Sequence of chain 1.I:
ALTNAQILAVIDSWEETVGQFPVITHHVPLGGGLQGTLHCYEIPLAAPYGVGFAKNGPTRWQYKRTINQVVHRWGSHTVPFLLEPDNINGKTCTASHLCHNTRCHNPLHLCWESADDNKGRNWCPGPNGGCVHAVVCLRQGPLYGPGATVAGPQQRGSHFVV

Binding-site contacts:
Ligand atom OP1 contacts residue THR95 of chain 1.I at 3.7 Å.
Ligand atom OP2 contacts residue ARG61 of chain 1.I at 2.8 Å (salt-bridge).
Ligand atom P contacts residue ASN119 of chain 1.I at 3.8 Å.
Ligand atom N7 contacts residue ARG61 of chain 1.I at 3.0 Å (salt-bridge).
Ligand atom C4' contacts residue THR95 of chain 1.I at 3.7 Å.
Ligand atom O5' contacts residue ARG61 of chain 1.I at 3.1 Å (salt-bridge).
Ligand atom O3' contacts residue THR95 of chain 1.I at 3.1 Å.
Ligand atom N7 contacts residue GLN63 of chain 1.I at 3.1 Å (h-bond).
Ligand atom C5 contacts residue ARG74 of chain 1.I at 3.7 Å.
Ligand atom O3' contacts residue ALA96 of chain 1.I at 3.3 Å (h-bond).
Ligand atom C4' contacts residue ALA96 of chain 1.I at 3.5 Å (hydrophobic).
Ligand atom N7 contacts residue ARG74 of chain 1.I at 2.7 Å (salt-bridge).
Ligand atom C3' contacts residue ARG61 of chain 1.I at 3.6 Å.
Ligand atom P contacts residue ARG61 of chain 1.I at 3.5 Å.
Ligand atom C8 contacts residue ARG74 of chain 1.I at 3.6 Å.
Ligand atom OP2 contacts residue GLY76 of chain 1.I at 3.7 Å.
Ligand atom OP1 contacts residue THR79 of chain 1.I at 3.1 Å.
Ligand atom O5' contacts residue ALA96 of chain 1.I at 3.8 Å.
Ligand atom C2' contacts residue ARG61 of chain 1.I at 3.5 Å.
Ligand atom N7 contacts residue ARG74 of chain 1.I at 3.7 Å.
Ligand atom OP2 contacts residue HIS98 of chain 1.I at 3.2 Å (h-bond).
Ligand atom O6 contacts residue ARG74 of chain 1.I at 2.8 Å (salt-bridge).
Ligand atom OP1 contacts residue HIS98 of chain 1.I at 3.3 Å (h-bond).
Ligand atom C5' contacts residue ALA96 of chain 1.I at 2.6 Å (hydrophobic).
Ligand atom OP1 contacts residue MG1 of chain 1.Q at 2.8 Å.
Ligand atom OP1 contacts residue SER97 of chain 1.I at 3.6 Å.
Ligand atom O5' contacts residue ASN119 of chain 1.I at 3.5 Å (h-bond).
Ligand atom P contacts residue MG1 of chain 1.Q at 3.8 Å.
Ligand atom C5 contacts residue ARG74 of chain 1.I at 3.9 Å.
Ligand atom N6 contacts residue ASN57 of chain 1.I at 3.6 Å.
Ligand atom N6 contacts residue GLN63 of chain 1.I at 3.1 Å (h-bond).
Ligand atom OP3 contacts residue MG1 of chain 1.Q at 3.7 Å.
Ligand atom C8 contacts residue ARG61 of chain 1.I at 2.9 Å.
Ligand atom C6 contacts residue ARG74 of chain 1.I at 3.8 Å.
Ligand atom C8 contacts residue ARG74 of chain 1.I at 3.8 Å.
Ligand atom OP1 contacts residue ALA96 of chain 1.I at 3.2 Å (h-bond).
Ligand atom N6 contacts residue ARG74 of chain 1.I at 3.8 Å.
Ligand atom OP1 contacts residue ASN119 of chain 1.I at 2.8 Å (h-bond).
Ligand atom P contacts residue ALA96 of chain 1.I at 3.9 Å.
Ligand atom C5' contacts residue ASN119 of chain 1.I at 3.3 Å.

A protein and the small-molecule ligand that binds it are described below.
Small molecule (SMILES): Cc1cn([C@H]2C[C@H](O[P](=O)(O)OC[C@H]3O[C@@H](n4cnc5c(N)ncnc54)C[C@@H]3O[P](=O)(O)OC[C@H]3O[C@@H](n4cnc5c(=O)nc(N)[nH]c54)C[C@@H]3O[P](=O)(O)OC[C@H]3O[C@@H](n4ccc(N)nc4=O)C[C@@H]3O[P](=O)(O)OC[C@H]3O[C@@H](n4ccc(=N)[nH]c4=O)C[C@@H]3O[P](=O)(O)OC[C@H]3O[C@@H](n4cnc5c(N)ncnc54)C[C@@H]3O)[C@@H](CO[P](=O)(O)O[C@H]3C[C@H](n4cnc5c(=O)nc(N)[nH]c54)O[C@@H]3CO[P](=O)(O)O[C@H]3C[C@H](n4cnc5c(=O)nc(N)[nH]c54)O[C@@H]3COP(=O)(O)O)O2)c(=O)[nH]c1=O